Sequence of chain 1.A:
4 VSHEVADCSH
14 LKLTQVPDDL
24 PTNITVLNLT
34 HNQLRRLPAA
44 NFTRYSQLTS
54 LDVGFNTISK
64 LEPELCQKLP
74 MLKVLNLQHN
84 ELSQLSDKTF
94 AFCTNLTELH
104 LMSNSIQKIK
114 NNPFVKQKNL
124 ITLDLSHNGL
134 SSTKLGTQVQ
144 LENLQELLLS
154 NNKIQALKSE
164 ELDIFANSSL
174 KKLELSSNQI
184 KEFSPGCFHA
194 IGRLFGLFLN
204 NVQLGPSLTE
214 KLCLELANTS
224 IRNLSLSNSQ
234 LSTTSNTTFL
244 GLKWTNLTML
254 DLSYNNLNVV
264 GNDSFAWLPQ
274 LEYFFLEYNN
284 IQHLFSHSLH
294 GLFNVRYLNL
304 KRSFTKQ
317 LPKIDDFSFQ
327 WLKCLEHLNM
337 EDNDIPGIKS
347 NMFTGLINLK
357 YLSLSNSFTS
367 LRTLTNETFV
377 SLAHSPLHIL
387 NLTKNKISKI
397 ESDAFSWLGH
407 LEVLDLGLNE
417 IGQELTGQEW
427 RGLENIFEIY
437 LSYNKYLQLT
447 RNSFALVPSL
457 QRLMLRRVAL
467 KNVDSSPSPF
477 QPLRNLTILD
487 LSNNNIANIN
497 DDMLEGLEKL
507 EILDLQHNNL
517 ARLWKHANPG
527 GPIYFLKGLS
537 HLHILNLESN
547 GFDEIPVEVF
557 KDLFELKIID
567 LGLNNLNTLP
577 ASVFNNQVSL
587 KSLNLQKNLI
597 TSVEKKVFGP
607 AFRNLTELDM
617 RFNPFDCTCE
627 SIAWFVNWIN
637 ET

Binding-site contacts:
Ligand atom C3 contacts residue ASP411 of chain 1.A at 4.0 Å.
Ligand atom C1 contacts residue ASN387 of chain 1.A at 1.4 Å.
Ligand atom N2 contacts residue ASP411 of chain 1.A at 2.7 Å (salt-bridge).
Ligand atom C3 contacts residue ASN387 of chain 1.A at 3.7 Å.
Ligand atom C2 contacts residue ASN387 of chain 1.A at 2.3 Å.
Ligand atom C7 contacts residue ASN387 of chain 1.A at 3.5 Å.
Ligand atom C1 contacts residue ASP411 of chain 1.A at 3.6 Å.
Ligand atom O5 contacts residue ASN387 of chain 1.A at 2.3 Å (h-bond).
Ligand atom C5 contacts residue ASN387 of chain 1.A at 3.6 Å.
Ligand atom C1 contacts residue THR389 of chain 1.A at 3.7 Å.
Ligand atom O6 contacts residue THR389 of chain 1.A at 3.9 Å.
Ligand atom O6 contacts residue SER361 of chain 1.A at 2.6 Å (h-bond).
Ligand atom C4 contacts residue ASN387 of chain 1.A at 4.1 Å.
Ligand atom C7 contacts residue LYS390 of chain 1.A at 4.0 Å.
Ligand atom C5 contacts residue SER361 of chain 1.A at 4.2 Å.
Ligand atom O7 contacts residue ASN387 of chain 1.A at 3.8 Å.
Ligand atom C7 contacts residue ASP411 of chain 1.A at 3.6 Å.
Ligand atom C2 contacts residue ASP411 of chain 1.A at 3.6 Å.
Ligand atom C5 contacts residue THR389 of chain 1.A at 3.9 Å.
Ligand atom C8 contacts residue VAL409 of chain 1.A at 3.9 Å (hydrophobic).
Ligand atom O5 contacts residue SER361 of chain 1.A at 3.9 Å.
Ligand atom O5 contacts residue THR389 of chain 1.A at 3.6 Å.
Ligand atom O6 contacts residue LYS390 of chain 1.A at 4.5 Å.
Ligand atom C8 contacts residue LYS390 of chain 1.A at 3.8 Å.
Ligand atom N2 contacts residue ASN387 of chain 1.A at 2.8 Å (h-bond).
Ligand atom C8 contacts residue ASP411 of chain 1.A at 3.6 Å.
Ligand atom O7 contacts residue LYS390 of chain 1.A at 3.4 Å (salt-bridge).
Ligand atom C6 contacts residue SER361 of chain 1.A at 3.9 Å.

The small molecule below binds the protein below.
Small molecule (SMILES): CC(=O)N[C@H]1[C@H](O[C@H]2[C@H](O)[C@@H](NC(C)=O)CO[C@@H]2CO)O[C@H](CO)[C@@H](O)[C@@H]1O